Binding-site contacts:
Ligand atom O41 contacts residue HIS20 of chain 2.A at 3.4 Å (h-bond).
Ligand atom F5 contacts residue ASN52 of chain 2.A at 3.2 Å.
Ligand atom C5 contacts residue TYR105 of chain 2.A at 3.8 Å (hydrophobic).
Ligand atom C4 contacts residue PRO251 of chain 2.A at 3.8 Å (hydrophobic).
Ligand atom C41 contacts residue ALA237 of chain 2.A at 4.0 Å (hydrophobic).
Ligand atom N3 contacts residue GLY252 of chain 2.A at 3.7 Å.
Ligand atom O42 contacts residue HIS239 of chain 2.A at 2.8 Å (h-bond).
Ligand atom C6 contacts residue HIS139 of chain 2.A at 4.0 Å.
Ligand atom C41 contacts residue ASN52 of chain 2.A at 3.9 Å.
Ligand atom N1 contacts residue ARG210 of chain 2.A at 2.6 Å (salt-bridge).
Ligand atom C6 contacts residue TYR105 of chain 2.A at 3.3 Å (hydrophobic).
Ligand atom F5 contacts residue ZN1 of chain 2.C at 4.0 Å.
Ligand atom N3 contacts residue PRO251 of chain 2.A at 2.7 Å (h-bond).
Ligand atom C6 contacts residue ZN1 of chain 2.B at 3.4 Å.
Ligand atom C41 contacts residue ARG22 of chain 2.A at 3.4 Å.
Ligand atom O2 contacts residue GLY252 of chain 2.A at 3.1 Å (h-bond).
Ligand atom O6 contacts residue TYR105 of chain 2.A at 2.7 Å (h-bond).
Ligand atom C5 contacts residue ZN1 of chain 2.C at 4.1 Å.
Ligand atom C41 contacts residue PRO251 of chain 2.A at 3.9 Å (hydrophobic).
Ligand atom F5 contacts residue TYR105 of chain 2.A at 3.5 Å.
Ligand atom O41 contacts residue ASN52 of chain 2.A at 2.7 Å (h-bond).
Ligand atom C41 contacts residue HIS239 of chain 2.A at 4.1 Å.
Ligand atom C6 contacts residue ARG210 of chain 2.A at 3.6 Å.
Ligand atom O6 contacts residue ARG210 of chain 2.A at 3.8 Å.
Ligand atom O6 contacts residue ZN1 of chain 2.B at 2.6 Å.
Ligand atom O2 contacts residue ARG210 of chain 2.A at 2.9 Å (salt-bridge).
Ligand atom O6 contacts residue HIS139 of chain 2.A at 3.0 Å (h-bond).
Ligand atom O2 contacts residue VAL209 of chain 2.A at 3.6 Å.
Ligand atom C2 contacts residue ARG210 of chain 2.A at 3.5 Å.
Ligand atom F5 contacts residue HIS20 of chain 2.A at 3.6 Å.
Ligand atom O2 contacts residue PRO251 of chain 2.A at 3.1 Å.
Ligand atom O42 contacts residue PRO251 of chain 2.A at 3.1 Å (h-bond).
Ligand atom N3 contacts residue ALA237 of chain 2.A at 3.7 Å.
Ligand atom C2 contacts residue GLY252 of chain 2.A at 3.8 Å.
Ligand atom C2 contacts residue PRO251 of chain 2.A at 3.5 Å (hydrophobic).
Ligand atom F5 contacts residue KCX103 of chain 2.A at 3.7 Å.
Ligand atom O42 contacts residue ALA237 of chain 2.A at 3.7 Å.
Ligand atom O6 contacts residue KCX103 of chain 2.A at 3.9 Å.
Ligand atom O42 contacts residue ARG22 of chain 2.A at 2.7 Å (salt-bridge).
Ligand atom O41 contacts residue ARG22 of chain 2.A at 3.0 Å (salt-bridge).

Sequence of chain 2.A:
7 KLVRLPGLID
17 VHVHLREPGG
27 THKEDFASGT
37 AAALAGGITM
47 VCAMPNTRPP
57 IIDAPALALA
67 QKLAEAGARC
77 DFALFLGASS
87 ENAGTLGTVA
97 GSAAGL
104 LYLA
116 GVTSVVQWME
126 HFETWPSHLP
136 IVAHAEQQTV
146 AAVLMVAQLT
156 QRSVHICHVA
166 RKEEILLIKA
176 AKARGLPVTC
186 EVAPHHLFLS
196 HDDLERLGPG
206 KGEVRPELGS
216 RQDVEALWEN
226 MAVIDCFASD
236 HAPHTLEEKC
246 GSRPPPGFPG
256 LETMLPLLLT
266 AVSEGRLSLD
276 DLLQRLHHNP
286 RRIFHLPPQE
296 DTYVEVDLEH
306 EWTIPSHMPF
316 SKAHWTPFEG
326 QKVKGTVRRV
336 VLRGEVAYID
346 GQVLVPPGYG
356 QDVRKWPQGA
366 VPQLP

This protein binds this small molecule.
Small molecule (SMILES): O=C(O)c1[nH]c(=O)[nH]c(=O)c1F